A small-molecule ligand and the protein it binds are described below.
Small molecule (SMILES): CC(O)(O)CCC[N+](C)(C)C

Sequence of chain 2.A:
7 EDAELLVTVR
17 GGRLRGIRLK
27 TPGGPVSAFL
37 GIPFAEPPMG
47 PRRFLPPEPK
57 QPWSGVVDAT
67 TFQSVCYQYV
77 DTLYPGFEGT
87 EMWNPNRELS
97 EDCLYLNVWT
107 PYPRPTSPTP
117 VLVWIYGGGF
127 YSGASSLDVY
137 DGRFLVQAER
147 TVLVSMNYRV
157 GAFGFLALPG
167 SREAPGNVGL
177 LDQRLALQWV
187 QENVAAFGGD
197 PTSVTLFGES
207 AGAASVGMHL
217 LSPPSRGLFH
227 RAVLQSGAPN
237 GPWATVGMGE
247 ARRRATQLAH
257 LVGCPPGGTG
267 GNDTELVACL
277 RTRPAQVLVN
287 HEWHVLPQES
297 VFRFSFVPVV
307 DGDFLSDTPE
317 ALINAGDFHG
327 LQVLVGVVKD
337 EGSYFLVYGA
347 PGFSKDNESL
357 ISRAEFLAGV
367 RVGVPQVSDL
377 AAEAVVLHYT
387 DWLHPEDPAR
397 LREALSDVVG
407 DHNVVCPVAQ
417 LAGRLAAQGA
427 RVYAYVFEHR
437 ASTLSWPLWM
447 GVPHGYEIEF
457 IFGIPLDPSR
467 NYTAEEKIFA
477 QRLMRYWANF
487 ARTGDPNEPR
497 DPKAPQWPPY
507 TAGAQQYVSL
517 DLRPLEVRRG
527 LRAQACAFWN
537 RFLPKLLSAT

Binding-site contacts:
Ligand atom C3 contacts residue GLY125 of chain 2.A at 4.4 Å.
Ligand atom C6 contacts residue PHE300 of chain 2.A at 3.9 Å (hydrophobic).
Ligand atom C5 contacts residue GLY124 of chain 2.A at 3.9 Å.
Ligand atom O7 contacts residue GLU205 of chain 2.A at 4.4 Å.
Ligand atom C9 contacts residue GLY123 of chain 2.A at 4.4 Å.
Ligand atom C10 contacts residue TRP89 of chain 2.A at 4.2 Å (hydrophobic).
Ligand atom C2 contacts residue GLY124 of chain 2.A at 4.4 Å.
Ligand atom C3 contacts residue HIS450 of chain 2.A at 4.1 Å.
Ligand atom C5 contacts residue HIS450 of chain 2.A at 3.6 Å.
Ligand atom C5 contacts residue SER206 of chain 2.A at 1.4 Å.
Ligand atom C6 contacts residue TRP239 of chain 2.A at 4.3 Å (hydrophobic).
Ligand atom C2 contacts residue HIS450 of chain 2.A at 4.2 Å.
Ligand atom C4 contacts residue PHE341 of chain 2.A at 4.2 Å (hydrophobic).
Ligand atom O7 contacts residue ALA207 of chain 2.A at 2.8 Å (h-bond).
Ligand atom C4 contacts residue SER206 of chain 2.A at 2.4 Å.
Ligand atom C4 contacts residue GLY125 of chain 2.A at 4.1 Å.
Ligand atom C3 contacts residue GLY124 of chain 2.A at 3.5 Å.
Ligand atom O7 contacts residue GLY123 of chain 2.A at 3.6 Å.
Ligand atom C6 contacts residue HIS450 of chain 2.A at 4.4 Å.
Ligand atom C4 contacts residue HIS450 of chain 2.A at 3.5 Å.
Ligand atom C6 contacts residue GLY125 of chain 2.A at 3.5 Å.
Ligand atom O7 contacts residue GLY124 of chain 2.A at 2.6 Å (h-bond).
Ligand atom O7 contacts residue GLY125 of chain 2.A at 2.9 Å (h-bond).
Ligand atom C10 contacts residue GLY451 of chain 2.A at 4.3 Å.
Ligand atom C3 contacts residue GLU205 of chain 2.A at 4.3 Å.
Ligand atom C3 contacts residue SER206 of chain 2.A at 3.3 Å.
Ligand atom C4 contacts residue GLY124 of chain 2.A at 4.2 Å.
Ligand atom N1 contacts residue TRP89 of chain 2.A at 4.2 Å.
Ligand atom C6 contacts residue PHE298 of chain 2.A at 3.9 Å (hydrophobic).
Ligand atom O7 contacts residue SER206 of chain 2.A at 2.3 Å (h-bond).
Ligand atom C6 contacts residue ALA207 of chain 2.A at 4.0 Å (hydrophobic).
Ligand atom C8 contacts residue TYR340 of chain 2.A at 3.8 Å (hydrophobic).
Ligand atom C8 contacts residue TRP89 of chain 2.A at 3.5 Å (hydrophobic).
Ligand atom C9 contacts residue TRP89 of chain 2.A at 3.9 Å (hydrophobic).
Ligand atom C9 contacts residue GLY124 of chain 2.A at 4.0 Å.
Ligand atom C5 contacts residue ALA207 of chain 2.A at 3.5 Å (hydrophobic).
Ligand atom C6 contacts residue SER206 of chain 2.A at 2.4 Å.
Ligand atom C5 contacts residue GLY125 of chain 2.A at 3.6 Å.
Ligand atom C3 contacts residue GLY123 of chain 2.A at 4.3 Å.
Ligand atom C10 contacts residue GLU205 of chain 2.A at 3.5 Å.